This protein binds this small molecule.
Small molecule (SMILES): CC(=O)N[C@@H]1[C@@H](O)[C@H](O)[C@@H](CO)O[C@H]1O

Binding-site contacts:
Ligand atom C7 contacts residue GLU56 of chain 3.A at 4.5 Å.
Ligand atom O5 contacts residue ASN57 of chain 3.A at 2.3 Å (h-bond).
Ligand atom C2 contacts residue ASN57 of chain 3.A at 2.5 Å.
Ligand atom C5 contacts residue TYR88 of chain 3.A at 4.4 Å (hydrophobic).
Ligand atom C4 contacts residue ASN57 of chain 3.A at 4.3 Å.
Ligand atom O5 contacts residue TYR88 of chain 3.A at 3.6 Å.
Ligand atom C3 contacts residue ASN57 of chain 3.A at 3.8 Å.
Ligand atom C8 contacts residue GLU56 of chain 3.A at 3.4 Å.
Ligand atom N2 contacts residue ASN57 of chain 3.A at 2.9 Å (h-bond).
Ligand atom C5 contacts residue ASN57 of chain 3.A at 3.6 Å.
Ligand atom O6 contacts residue ASN57 of chain 3.A at 4.2 Å.
Ligand atom O6 contacts residue TYR88 of chain 3.A at 3.2 Å.
Ligand atom C1 contacts residue ASN57 of chain 3.A at 1.4 Å.
Ligand atom C7 contacts residue ASN57 of chain 3.A at 3.1 Å.
Ligand atom C6 contacts residue TYR88 of chain 3.A at 3.9 Å (hydrophobic).
Ligand atom C8 contacts residue ASN57 of chain 3.A at 4.3 Å.
Ligand atom O7 contacts residue ASN57 of chain 3.A at 2.9 Å (h-bond).

Sequence of chain 3.A:
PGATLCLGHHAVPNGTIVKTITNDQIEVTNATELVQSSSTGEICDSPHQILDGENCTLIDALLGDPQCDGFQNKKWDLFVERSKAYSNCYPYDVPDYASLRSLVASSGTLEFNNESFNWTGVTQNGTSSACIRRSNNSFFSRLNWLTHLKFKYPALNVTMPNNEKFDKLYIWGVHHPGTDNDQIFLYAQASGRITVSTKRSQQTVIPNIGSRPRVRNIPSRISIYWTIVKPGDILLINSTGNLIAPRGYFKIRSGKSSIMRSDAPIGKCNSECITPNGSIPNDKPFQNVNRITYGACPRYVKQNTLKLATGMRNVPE